Binding-site contacts:
Ligand atom C23 contacts residue ARG69 of chain 1.A at 3.6 Å.
Ligand atom O contacts residue LYS17 of chain 1.A at 3.0 Å (salt-bridge).
Ligand atom N2 contacts residue HIS96 of chain 1.A at 3.0 Å (h-bond).
Ligand atom C23 contacts residue GLU64 of chain 1.A at 3.5 Å.
Ligand atom N3 contacts residue SER66 of chain 1.A at 3.2 Å (h-bond).
Ligand atom C16 contacts residue GLY61 of chain 1.A at 3.3 Å.
Ligand atom O1 contacts residue GLU63 of chain 1.A at 3.4 Å.
Ligand atom C20 contacts residue ARG103 of chain 1.A at 3.6 Å.
Ligand atom C contacts residue CYS13 of chain 1.A at 1.7 Å (hydrophobic).
Ligand atom C5 contacts residue TYR97 of chain 1.A at 3.6 Å (hydrophobic).
Ligand atom C21 contacts residue ASP70 of chain 1.A at 3.3 Å.
Ligand atom C21 contacts residue ARG103 of chain 1.A at 3.6 Å.
Ligand atom C19 contacts residue GLN100 of chain 1.A at 3.6 Å.
Ligand atom C19 contacts residue MET73 of chain 1.A at 3.4 Å (hydrophobic).
Ligand atom C1 contacts residue CYS13 of chain 1.A at 2.9 Å (hydrophobic).
Ligand atom C13 contacts residue TYR97 of chain 1.A at 3.2 Å (hydrophobic).
Ligand atom N4 contacts residue ARG69 of chain 1.A at 3.5 Å.
Ligand atom C1 contacts residue GLY61 of chain 1.A at 3.6 Å.
Ligand atom C23 contacts residue TYR65 of chain 1.A at 3.4 Å (hydrophobic).
Ligand atom C11 contacts residue TYR97 of chain 1.A at 3.6 Å (hydrophobic).
Ligand atom CL contacts residue MET73 of chain 1.A at 3.6 Å.
Ligand atom N contacts residue ALA60 of chain 1.A at 3.4 Å (h-bond).
Ligand atom O contacts residue CYS13 of chain 1.A at 3.4 Å.
Ligand atom C20 contacts residue ASP70 of chain 1.A at 3.5 Å.
Ligand atom N2 contacts residue TYR65 of chain 1.A at 3.5 Å (h-bond).
Ligand atom N4 contacts residue ARG103 of chain 1.A at 3.5 Å (salt-bridge).
Ligand atom C16 contacts residue ALA60 of chain 1.A at 3.1 Å (hydrophobic).
Ligand atom N4 contacts residue SER66 of chain 1.A at 3.6 Å.
Ligand atom C12 contacts residue TYR97 of chain 1.A at 3.5 Å (hydrophobic).
Ligand atom N3 contacts residue ARG69 of chain 1.A at 3.4 Å.
Ligand atom C20 contacts residue MET73 of chain 1.A at 3.5 Å (hydrophobic).
Ligand atom CL contacts residue ARG69 of chain 1.A at 3.6 Å.
Ligand atom C13 contacts residue GLU63 of chain 1.A at 3.3 Å.
Ligand atom C4 contacts residue TYR97 of chain 1.A at 3.6 Å (hydrophobic).
Ligand atom C12 contacts residue GLU63 of chain 1.A at 3.0 Å.
Ligand atom N4 contacts residue ASP70 of chain 1.A at 2.6 Å (salt-bridge).
Ligand atom N3 contacts residue TYR65 of chain 1.A at 3.3 Å.
Ligand atom C3 contacts residue ALA60 of chain 1.A at 3.6 Å (hydrophobic).
Ligand atom C7 contacts residue ARG69 of chain 1.A at 3.6 Å.
Ligand atom O1 contacts residue TYR97 of chain 1.A at 3.3 Å (h-bond).

This small molecule binds to this protein.
Small molecule (SMILES): CCC(=O)N1CCN2c3c(cnc4cc(-c5c(C)ccc6n[nH]cc56)c(Cl)cc34)OC[C@H]2C1

Sequence of chain 1.A:
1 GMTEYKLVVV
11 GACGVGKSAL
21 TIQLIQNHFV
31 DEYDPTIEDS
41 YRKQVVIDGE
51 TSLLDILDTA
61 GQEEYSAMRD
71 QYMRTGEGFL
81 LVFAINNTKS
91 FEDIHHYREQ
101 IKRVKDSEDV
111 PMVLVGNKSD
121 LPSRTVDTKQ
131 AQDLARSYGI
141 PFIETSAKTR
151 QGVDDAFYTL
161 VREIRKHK